The small molecule below binds the protein below.
Small molecule (SMILES): CC(=O)N[C@H]1[C@H](O[C@H]2[C@H](O)[C@@H](NC(C)=O)CO[C@@H]2CO)O[C@H](CO)[C@@H](O[C@@H]2O[C@H](CO)[C@@H](O)[C@H](O)[C@@H]2O)[C@@H]1O

Binding-site contacts:
Ligand atom C7 contacts residue ASN32 of chain 1.A at 3.4 Å.
Ligand atom O7 contacts residue ASN32 of chain 1.A at 3.6 Å.
Ligand atom C2 contacts residue ASN32 of chain 1.A at 2.5 Å.
Ligand atom C5 contacts residue ASN32 of chain 1.A at 3.7 Å.
Ligand atom C6 contacts residue ALA33 of chain 1.A at 3.7 Å (hydrophobic).
Ligand atom C3 contacts residue ASN32 of chain 1.A at 3.8 Å.
Ligand atom N2 contacts residue ASN32 of chain 1.A at 2.8 Å (h-bond).
Ligand atom O5 contacts residue ALA33 of chain 1.A at 3.6 Å.
Ligand atom O5 contacts residue ASN32 of chain 1.A at 2.4 Å (h-bond).
Ligand atom C8 contacts residue ASN32 of chain 1.A at 4.4 Å.
Ligand atom C1 contacts residue ASN32 of chain 1.A at 1.5 Å.
Ligand atom O6 contacts residue THR34 of chain 1.A at 3.7 Å.
Ligand atom O6 contacts residue ALA33 of chain 1.A at 2.6 Å (h-bond).
Ligand atom C5 contacts residue ALA33 of chain 1.A at 4.2 Å (hydrophobic).
Ligand atom C4 contacts residue ASN32 of chain 1.A at 4.3 Å.
Ligand atom O6 contacts residue ASN32 of chain 1.A at 4.4 Å.
Ligand atom C6 contacts residue THR34 of chain 1.A at 4.0 Å.

Sequence of chain 1.A:
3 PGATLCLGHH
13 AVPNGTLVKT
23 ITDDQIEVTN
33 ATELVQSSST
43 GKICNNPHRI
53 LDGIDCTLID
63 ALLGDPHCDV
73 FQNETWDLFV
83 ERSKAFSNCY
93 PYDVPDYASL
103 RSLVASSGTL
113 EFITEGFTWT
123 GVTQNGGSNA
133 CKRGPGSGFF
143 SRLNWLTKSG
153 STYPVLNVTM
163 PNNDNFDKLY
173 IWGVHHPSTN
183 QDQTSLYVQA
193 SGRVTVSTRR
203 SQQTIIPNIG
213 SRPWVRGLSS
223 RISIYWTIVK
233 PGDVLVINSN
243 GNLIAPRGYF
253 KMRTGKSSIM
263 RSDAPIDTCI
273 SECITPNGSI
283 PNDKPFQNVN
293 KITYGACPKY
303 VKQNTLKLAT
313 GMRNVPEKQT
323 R